Sequence of chain 1.A:
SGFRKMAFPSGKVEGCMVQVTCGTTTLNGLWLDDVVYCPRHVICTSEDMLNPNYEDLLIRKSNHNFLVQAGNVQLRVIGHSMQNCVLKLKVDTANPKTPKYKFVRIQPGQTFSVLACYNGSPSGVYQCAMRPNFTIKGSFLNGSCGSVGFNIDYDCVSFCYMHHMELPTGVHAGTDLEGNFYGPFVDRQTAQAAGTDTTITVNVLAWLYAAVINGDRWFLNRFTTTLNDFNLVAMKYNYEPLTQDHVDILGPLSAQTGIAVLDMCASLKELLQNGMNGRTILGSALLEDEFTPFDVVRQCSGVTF

A protein and the small-molecule ligand that binds it are described below.
Small molecule (SMILES): CCNS(=O)(=O)N1Cc2ccc(Cl)cc2[C@H](C(=O)Nc2cncc3ccccc23)C1

Sequence of chain 1.B:
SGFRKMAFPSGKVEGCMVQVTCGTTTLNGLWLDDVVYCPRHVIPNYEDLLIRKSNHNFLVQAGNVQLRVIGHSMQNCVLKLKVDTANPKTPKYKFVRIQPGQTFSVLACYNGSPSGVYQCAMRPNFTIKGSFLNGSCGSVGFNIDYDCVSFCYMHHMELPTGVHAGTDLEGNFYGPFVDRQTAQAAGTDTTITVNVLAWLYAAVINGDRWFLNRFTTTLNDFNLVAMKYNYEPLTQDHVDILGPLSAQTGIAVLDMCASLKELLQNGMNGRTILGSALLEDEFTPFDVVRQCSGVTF

Binding-site contacts:
Ligand atom O2 contacts residue GLU166 of chain 1.B at 3.0 Å (salt-bridge).
Ligand atom C7 contacts residue LEU141 of chain 1.B at 3.7 Å (hydrophobic).
Ligand atom CL contacts residue ASP187 of chain 1.B at 3.5 Å.
Ligand atom N3 contacts residue PHE140 of chain 1.B at 3.9 Å.
Ligand atom CL contacts residue MET165 of chain 1.B at 3.8 Å.
Ligand atom C16 contacts residue MET165 of chain 1.B at 3.7 Å (hydrophobic).
Ligand atom C4 contacts residue MET165 of chain 1.B at 4.0 Å (hydrophobic).
Ligand atom N2 contacts residue CYS145 of chain 1.B at 3.9 Å.
Ligand atom O2 contacts residue MET165 of chain 1.B at 3.3 Å.
Ligand atom C15 contacts residue MET165 of chain 1.B at 3.6 Å (hydrophobic).
Ligand atom C9 contacts residue GLU166 of chain 1.B at 3.5 Å.
Ligand atom C6 contacts residue CYS145 of chain 1.B at 4.0 Å (hydrophobic).
Ligand atom C17 contacts residue ARG188 of chain 1.B at 3.6 Å.
Ligand atom C20 contacts residue GLN189 of chain 1.B at 3.6 Å.
Ligand atom C9 contacts residue PHE140 of chain 1.B at 3.8 Å (hydrophobic).
Ligand atom C18 contacts residue ARG188 of chain 1.B at 3.8 Å.
Ligand atom N3 contacts residue GLU166 of chain 1.B at 3.7 Å.
Ligand atom C6 contacts residue GLU166 of chain 1.B at 3.6 Å.
Ligand atom C15 contacts residue HIS41 of chain 1.B at 4.0 Å.
Ligand atom C8 contacts residue ASN142 of chain 1.B at 4.0 Å.
Ligand atom C1 contacts residue GLU166 of chain 1.B at 4.0 Å.
Ligand atom C6 contacts residue MET165 of chain 1.B at 3.9 Å (hydrophobic).
Ligand atom CL contacts residue HIS164 of chain 1.B at 3.7 Å.
Ligand atom C9 contacts residue ASN142 of chain 1.B at 3.8 Å.
Ligand atom C6 contacts residue HIS163 of chain 1.B at 3.3 Å.
Ligand atom N3 contacts residue HIS163 of chain 1.B at 2.9 Å (h-bond).
Ligand atom C18 contacts residue GLN189 of chain 1.B at 4.0 Å.
Ligand atom C9 contacts residue LEU141 of chain 1.B at 3.7 Å (hydrophobic).
Ligand atom O1 contacts residue GLN189 of chain 1.B at 3.4 Å (h-bond).
Ligand atom C15 contacts residue HIS164 of chain 1.B at 3.4 Å.
Ligand atom C8 contacts residue GLU166 of chain 1.B at 3.7 Å.
Ligand atom C7 contacts residue GLU166 of chain 1.B at 3.5 Å.
Ligand atom C4 contacts residue GLU166 of chain 1.B at 4.0 Å.
Ligand atom CL contacts residue HIS41 of chain 1.B at 3.4 Å.
Ligand atom C10 contacts residue ASN142 of chain 1.B at 3.9 Å.
Ligand atom C12 contacts residue ASN142 of chain 1.B at 4.0 Å.
Ligand atom C16 contacts residue HIS164 of chain 1.B at 4.0 Å.
Ligand atom N3 contacts residue SER144 of chain 1.B at 3.7 Å.
Ligand atom C7 contacts residue PHE140 of chain 1.B at 3.5 Å (hydrophobic).
Ligand atom C8 contacts residue LEU141 of chain 1.B at 3.8 Å (hydrophobic).